Binding-site contacts:
Ligand atom O1 contacts residue TYR166 of chain 1.B at 3.4 Å (h-bond).
Ligand atom C1 contacts residue PRO229 of chain 1.B at 4.3 Å (hydrophobic).
Ligand atom C1 contacts residue TYR166 of chain 1.B at 4.4 Å (hydrophobic).
Ligand atom C4 contacts residue ILE164 of chain 1.B at 3.7 Å (hydrophobic).
Ligand atom C2 contacts residue TYR166 of chain 1.B at 4.2 Å (hydrophobic).
Ligand atom C2 contacts residue PRO229 of chain 1.B at 4.2 Å (hydrophobic).
Ligand atom O3 contacts residue ARG191 of chain 1.B at 3.0 Å (salt-bridge).
Ligand atom C4 contacts residue ARG191 of chain 1.B at 3.3 Å.
Ligand atom O2 contacts residue GLU230 of chain 1.B at 4.3 Å.
Ligand atom O2 contacts residue TYR166 of chain 1.B at 3.8 Å.
Ligand atom C1 contacts residue GLU230 of chain 1.B at 4.1 Å.
Ligand atom C2 contacts residue ILE164 of chain 1.B at 4.3 Å (hydrophobic).
Ligand atom O2 contacts residue VAL193 of chain 1.B at 4.3 Å.
Ligand atom O3 contacts residue VAL193 of chain 1.B at 4.4 Å.
Ligand atom C6 contacts residue ILE164 of chain 1.B at 4.1 Å (hydrophobic).
Ligand atom O2 contacts residue PRO229 of chain 1.B at 3.1 Å (h-bond).
Ligand atom O4 contacts residue ARG191 of chain 1.B at 2.8 Å (salt-bridge).
Ligand atom O5 contacts residue ILE164 of chain 1.B at 4.1 Å.
Ligand atom O1 contacts residue GLU230 of chain 1.B at 3.6 Å.
Ligand atom C3 contacts residue ILE164 of chain 1.B at 4.5 Å (hydrophobic).
Ligand atom C5 contacts residue ILE164 of chain 1.B at 4.2 Å (hydrophobic).
Ligand atom O4 contacts residue ILE164 of chain 1.B at 4.5 Å.
Ligand atom C3 contacts residue ARG191 of chain 1.B at 3.7 Å.
Ligand atom O1 contacts residue PRO229 of chain 1.B at 4.2 Å.
Ligand atom O3 contacts residue ALA177 of chain 1.B at 3.7 Å.
Ligand atom O5 contacts residue GLU230 of chain 1.B at 4.3 Å.

Sequence of chain 1.B:
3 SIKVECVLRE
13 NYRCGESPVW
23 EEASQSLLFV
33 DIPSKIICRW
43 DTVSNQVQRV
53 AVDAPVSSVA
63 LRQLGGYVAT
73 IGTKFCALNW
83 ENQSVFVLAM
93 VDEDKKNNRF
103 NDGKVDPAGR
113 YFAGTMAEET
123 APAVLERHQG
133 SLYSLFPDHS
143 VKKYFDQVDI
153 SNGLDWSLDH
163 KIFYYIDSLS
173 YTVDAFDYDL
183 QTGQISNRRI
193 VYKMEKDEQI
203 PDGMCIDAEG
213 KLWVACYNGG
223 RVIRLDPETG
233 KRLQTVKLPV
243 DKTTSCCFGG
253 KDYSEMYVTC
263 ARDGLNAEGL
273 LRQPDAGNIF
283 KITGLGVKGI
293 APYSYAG

This protein binds this small molecule.
Small molecule (SMILES): OC[C@H]1O[C@@H](O)[C@H](O)[C@@H](O)[C@@H]1O